Sequence of chain 20.A:
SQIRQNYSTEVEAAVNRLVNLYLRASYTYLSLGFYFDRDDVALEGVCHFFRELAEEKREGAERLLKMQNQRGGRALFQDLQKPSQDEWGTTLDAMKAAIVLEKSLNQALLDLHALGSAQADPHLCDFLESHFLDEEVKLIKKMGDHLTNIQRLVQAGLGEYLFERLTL

Binding-site contacts:
Ligand atom C7 contacts residue IP01 of chain 6.J at 1.1 Å.
Ligand atom C4 contacts residue TYR28 of chain 20.A at 3.6 Å (hydrophobic).
Ligand atom C5 contacts residue LEU24 of chain 6.A at 4.4 Å (hydrophobic).
Ligand atom C8 contacts residue TYR28 of chain 6.A at 3.8 Å (hydrophobic).
Ligand atom O1 contacts residue ARG59 of chain 20.A at 3.3 Å.
Ligand atom C3 contacts residue LEU81 of chain 20.A at 3.8 Å (hydrophobic).
Ligand atom C3 contacts residue LEU81 of chain 6.A at 3.5 Å (hydrophobic).
Ligand atom C5 contacts residue SER27 of chain 20.A at 4.4 Å.
Ligand atom C5 contacts residue TYR28 of chain 20.A at 3.5 Å (hydrophobic).
Ligand atom C4 contacts residue LEU81 of chain 6.A at 3.8 Å (hydrophobic).
Ligand atom C5 contacts residue IP01 of chain 6.J at 1.2 Å.
Ligand atom C2 contacts residue IP01 of chain 6.J at 0.2 Å.
Ligand atom C8 contacts residue LEU24 of chain 6.A at 4.0 Å (hydrophobic).
Ligand atom O1 contacts residue SER27 of chain 20.A at 3.8 Å.
Ligand atom C6 contacts residue TYR28 of chain 20.A at 4.2 Å (hydrophobic).
Ligand atom O1 contacts residue ARG59 of chain 6.A at 4.0 Å.
Ligand atom C1 contacts residue SER27 of chain 20.A at 4.0 Å.
Ligand atom C9 contacts residue IP01 of chain 6.J at 0.6 Å.
Ligand atom C7 contacts residue LEU24 of chain 20.A at 4.2 Å (hydrophobic).
Ligand atom C5 contacts residue LEU31 of chain 20.A at 4.1 Å (hydrophobic).
Ligand atom C9 contacts residue LEU24 of chain 20.A at 3.7 Å (hydrophobic).
Ligand atom C4 contacts residue LEU24 of chain 6.A at 4.2 Å (hydrophobic).
Ligand atom C8 contacts residue SER27 of chain 6.A at 3.3 Å.
Ligand atom C9 contacts residue TYR28 of chain 6.A at 3.7 Å (hydrophobic).
Ligand atom C3 contacts residue IP01 of chain 6.J at 1.3 Å.
Ligand atom C1 contacts residue IP01 of chain 6.J at 1.1 Å.
Ligand atom C4 contacts residue LEU81 of chain 20.A at 4.0 Å (hydrophobic).
Ligand atom C9 contacts residue LEU81 of chain 20.A at 4.1 Å (hydrophobic).
Ligand atom C8 contacts residue IP01 of chain 6.J at 1.0 Å.
Ligand atom C3 contacts residue LEU24 of chain 6.A at 4.5 Å (hydrophobic).
Ligand atom O1 contacts residue IP01 of chain 6.J at 2.0 Å (h-bond).
Ligand atom C6 contacts residue SER27 of chain 20.A at 3.6 Å.
Ligand atom C4 contacts residue IP01 of chain 6.J at 0.6 Å.
Ligand atom C6 contacts residue IP01 of chain 6.J at 1.0 Å.

Sequence of chain 6.A:
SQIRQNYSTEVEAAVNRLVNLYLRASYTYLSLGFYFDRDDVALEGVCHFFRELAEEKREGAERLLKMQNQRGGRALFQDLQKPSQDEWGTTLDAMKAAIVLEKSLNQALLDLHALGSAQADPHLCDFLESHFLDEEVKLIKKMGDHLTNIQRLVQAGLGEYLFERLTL

This small molecule binds to this protein.
Small molecule (SMILES): CC(C)c1ccccc1O